Binding-site contacts:
Ligand atom CA contacts residue VAL205 of chain 5.A at 3.8 Å (hydrophobic).
Ligand atom CD2 contacts residue VAL40 of chain 2.A at 3.5 Å (hydrophobic).
Ligand atom CZ2 contacts residue ASN74 of chain 2.A at 3.6 Å.
Ligand atom N contacts residue GLU44 of chain 2.A at 3.1 Å (salt-bridge).
Ligand atom CE2 contacts residue GLU45 of chain 5.A at 3.7 Å.
Ligand atom O contacts residue ALA206 of chain 5.A at 3.2 Å.
Ligand atom O contacts residue ASN207 of chain 5.A at 2.8 Å (h-bond).
Ligand atom O contacts residue LYS204 of chain 5.A at 3.8 Å.
Ligand atom CA contacts residue GLU44 of chain 2.A at 3.8 Å.
Ligand atom CD2 contacts residue GLU45 of chain 5.A at 3.7 Å.
Ligand atom O contacts residue ASN207 of chain 5.A at 3.2 Å (h-bond).
Ligand atom CD1 contacts residue VAL40 of chain 2.A at 3.8 Å (hydrophobic).
Ligand atom O contacts residue VAL205 of chain 5.A at 3.6 Å (h-bond).
Ligand atom N contacts residue GLU44 of chain 2.A at 2.8 Å (salt-bridge).
Ligand atom CH2 contacts residue ILE37 of chain 2.A at 3.7 Å (hydrophobic).
Ligand atom CE1 contacts residue SER38 of chain 5.A at 3.8 Å.
Ligand atom CZ contacts residue ALA42 of chain 5.A at 3.5 Å (hydrophobic).
Ligand atom CD1 contacts residue ASN207 of chain 5.A at 3.6 Å.
Ligand atom CZ2 contacts residue ASN207 of chain 5.A at 3.6 Å.
Ligand atom CD2 contacts residue LEU41 of chain 5.A at 3.6 Å (hydrophobic).
Ligand atom CB contacts residue GLU44 of chain 2.A at 3.4 Å.
Ligand atom CZ contacts residue SER38 of chain 5.A at 3.3 Å.
Ligand atom CE3 contacts residue LEU41 of chain 2.A at 3.8 Å (hydrophobic).
Ligand atom CA contacts residue VAL205 of chain 5.A at 3.2 Å (hydrophobic).
Ligand atom C contacts residue GLU44 of chain 2.A at 3.7 Å.
Ligand atom CZ2 contacts residue ARG34 of chain 5.A at 3.6 Å.
Ligand atom C contacts residue VAL205 of chain 5.A at 3.5 Å (hydrophobic).
Ligand atom N contacts residue VAL205 of chain 5.A at 2.8 Å (h-bond).
Ligand atom NE1 contacts residue ASN74 of chain 2.A at 3.0 Å (h-bond).
Ligand atom CG contacts residue VAL40 of chain 2.A at 3.6 Å (hydrophobic).
Ligand atom NE1 contacts residue ASN207 of chain 5.A at 3.6 Å (h-bond).
Ligand atom NE1 contacts residue VAL40 of chain 2.A at 3.7 Å.
Ligand atom CA contacts residue GLU44 of chain 2.A at 3.6 Å.
Ligand atom CE2 contacts residue VAL40 of chain 2.A at 3.6 Å (hydrophobic).
Ligand atom CB contacts residue ASN49 of chain 2.A at 3.4 Å.
Ligand atom O contacts residue VAL205 of chain 5.A at 3.0 Å (h-bond).
Ligand atom CH2 contacts residue ARG34 of chain 5.A at 3.5 Å.
Ligand atom CE1 contacts residue ALA42 of chain 5.A at 3.9 Å (hydrophobic).
Ligand atom CD1 contacts residue ASN74 of chain 2.A at 3.9 Å.
Ligand atom CE2 contacts residue ASN207 of chain 5.A at 3.5 Å.

Sequence of chain 2.A:
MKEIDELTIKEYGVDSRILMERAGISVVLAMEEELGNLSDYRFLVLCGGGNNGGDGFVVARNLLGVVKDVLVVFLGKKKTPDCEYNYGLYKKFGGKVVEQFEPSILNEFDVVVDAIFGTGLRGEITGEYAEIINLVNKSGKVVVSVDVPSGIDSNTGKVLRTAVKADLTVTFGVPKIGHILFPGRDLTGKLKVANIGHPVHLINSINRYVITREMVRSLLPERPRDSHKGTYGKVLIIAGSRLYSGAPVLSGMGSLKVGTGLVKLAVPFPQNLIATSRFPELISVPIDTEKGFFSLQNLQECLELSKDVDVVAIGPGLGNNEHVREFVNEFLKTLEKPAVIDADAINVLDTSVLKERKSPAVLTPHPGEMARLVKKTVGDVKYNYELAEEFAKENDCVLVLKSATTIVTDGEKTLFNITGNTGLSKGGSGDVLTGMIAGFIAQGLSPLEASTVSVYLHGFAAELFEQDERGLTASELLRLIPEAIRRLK

Sequence of chain 5.A:
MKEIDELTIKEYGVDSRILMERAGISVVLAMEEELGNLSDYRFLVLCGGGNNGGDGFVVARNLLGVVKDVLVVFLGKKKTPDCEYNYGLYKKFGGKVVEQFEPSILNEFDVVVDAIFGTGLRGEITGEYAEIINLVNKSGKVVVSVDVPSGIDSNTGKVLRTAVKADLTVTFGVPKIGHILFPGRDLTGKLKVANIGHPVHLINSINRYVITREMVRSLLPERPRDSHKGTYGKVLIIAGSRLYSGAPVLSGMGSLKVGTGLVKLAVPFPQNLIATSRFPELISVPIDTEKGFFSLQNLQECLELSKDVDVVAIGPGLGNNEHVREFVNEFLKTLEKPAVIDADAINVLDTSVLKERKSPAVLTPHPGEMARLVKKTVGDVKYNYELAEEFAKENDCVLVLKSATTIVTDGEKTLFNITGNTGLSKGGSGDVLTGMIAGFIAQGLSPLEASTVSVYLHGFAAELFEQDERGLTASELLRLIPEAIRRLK

A small-molecule ligand and the protein it binds are described below.
Small molecule (SMILES): CC(C)C[C@H](NC(=O)[C@H](CC1=CN=C2C=CC=CC12)NC(=O)[C@H](C)N)C(=O)N[C@@H](Cc1ccccc1)C(=O)N[C@@H](CCC(=O)O)C(=O)N[C@@H](C)C=O